Binding-site contacts:
Ligand atom C5 contacts residue ASN297 of chain 1.G at 3.7 Å.
Ligand atom C7 contacts residue GLN295 of chain 1.G at 4.3 Å.
Ligand atom N2 contacts residue ASN297 of chain 1.G at 2.9 Å (h-bond).
Ligand atom O5 contacts residue ASN297 of chain 1.G at 2.4 Å (h-bond).
Ligand atom C2 contacts residue ASN297 of chain 1.G at 2.5 Å.
Ligand atom O5 contacts residue ARG444 of chain 1.G at 3.0 Å (salt-bridge).
Ligand atom C1 contacts residue ASN297 of chain 1.G at 1.4 Å.
Ligand atom C8 contacts residue GLN295 of chain 1.G at 4.1 Å.
Ligand atom C4 contacts residue GLN295 of chain 1.G at 4.3 Å.
Ligand atom C8 contacts residue ASN297 of chain 1.G at 4.4 Å.
Ligand atom C3 contacts residue ASN297 of chain 1.G at 3.8 Å.
Ligand atom C1 contacts residue GLN295 of chain 1.G at 3.6 Å.
Ligand atom C8 contacts residue ASN333 of chain 1.G at 3.9 Å.
Ligand atom N2 contacts residue GLN295 of chain 1.G at 3.1 Å (h-bond).
Ligand atom O3 contacts residue GLN295 of chain 1.G at 3.9 Å.
Ligand atom C3 contacts residue GLN295 of chain 1.G at 3.2 Å.
Ligand atom C5 contacts residue GLN295 of chain 1.G at 4.4 Å.
Ligand atom C8 contacts residue SER335 of chain 1.G at 4.1 Å.
Ligand atom C6 contacts residue ARG444 of chain 1.G at 3.2 Å.
Ligand atom C5 contacts residue ARG444 of chain 1.G at 3.7 Å.
Ligand atom C7 contacts residue ASN297 of chain 1.G at 3.2 Å.
Ligand atom C1 contacts residue ARG444 of chain 1.G at 4.0 Å.
Ligand atom O7 contacts residue ASN297 of chain 1.G at 3.1 Å (h-bond).
Ligand atom O6 contacts residue ARG444 of chain 1.G at 2.8 Å (salt-bridge).
Ligand atom O7 contacts residue ASN333 of chain 1.G at 4.1 Å.
Ligand atom C4 contacts residue ASN297 of chain 1.G at 4.2 Å.
Ligand atom C2 contacts residue GLN295 of chain 1.G at 3.5 Å.

Sequence of chain 1.G:
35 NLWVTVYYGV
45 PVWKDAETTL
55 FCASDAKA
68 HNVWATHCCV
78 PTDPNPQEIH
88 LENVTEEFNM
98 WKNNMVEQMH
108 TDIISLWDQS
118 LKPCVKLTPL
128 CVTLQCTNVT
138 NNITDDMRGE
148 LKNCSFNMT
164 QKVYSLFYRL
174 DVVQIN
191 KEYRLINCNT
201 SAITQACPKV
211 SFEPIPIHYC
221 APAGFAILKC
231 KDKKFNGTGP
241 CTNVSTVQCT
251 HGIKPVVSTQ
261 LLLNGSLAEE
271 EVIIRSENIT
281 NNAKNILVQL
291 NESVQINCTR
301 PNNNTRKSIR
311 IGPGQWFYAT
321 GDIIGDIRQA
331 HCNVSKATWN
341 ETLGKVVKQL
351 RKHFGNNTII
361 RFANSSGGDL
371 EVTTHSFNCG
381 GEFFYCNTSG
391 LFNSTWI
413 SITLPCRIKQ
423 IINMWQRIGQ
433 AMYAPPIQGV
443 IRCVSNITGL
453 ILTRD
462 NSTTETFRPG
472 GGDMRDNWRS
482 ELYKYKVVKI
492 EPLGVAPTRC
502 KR

The protein below binds the small molecule below.
Small molecule (SMILES): CC(=O)N[C@H]1[C@H](O[C@H]2[C@H](O)[C@@H](NC(C)=O)CO[C@@H]2CO)O[C@H](CO)[C@@H](O)[C@@H]1O